Sequence of chain 1.A:
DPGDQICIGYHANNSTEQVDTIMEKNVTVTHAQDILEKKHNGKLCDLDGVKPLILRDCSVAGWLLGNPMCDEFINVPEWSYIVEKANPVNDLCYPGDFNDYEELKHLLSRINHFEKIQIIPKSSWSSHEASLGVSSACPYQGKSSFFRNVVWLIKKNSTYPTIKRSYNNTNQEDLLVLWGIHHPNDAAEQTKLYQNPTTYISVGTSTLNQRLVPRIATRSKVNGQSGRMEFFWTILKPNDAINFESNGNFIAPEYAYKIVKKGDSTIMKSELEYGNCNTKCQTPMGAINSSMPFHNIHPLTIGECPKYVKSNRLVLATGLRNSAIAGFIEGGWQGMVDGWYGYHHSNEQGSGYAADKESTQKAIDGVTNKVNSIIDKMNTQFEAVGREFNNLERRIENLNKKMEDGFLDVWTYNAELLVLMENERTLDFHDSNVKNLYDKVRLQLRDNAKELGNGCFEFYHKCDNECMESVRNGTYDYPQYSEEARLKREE

This protein binds this small molecule.
Small molecule (SMILES): CC(=O)N[C@@H]1[C@@H](O)[C@H](O)[C@@H](CO)O[C@H]1O

Binding-site contacts:
Ligand atom O7 contacts residue LYS37 of chain 1.A at 4.5 Å.
Ligand atom C7 contacts residue ASN38 of chain 1.A at 3.4 Å.
Ligand atom O5 contacts residue GLN30 of chain 1.A at 4.3 Å.
Ligand atom C3 contacts residue ASN38 of chain 1.A at 3.8 Å.
Ligand atom C1 contacts residue ASN38 of chain 1.A at 1.4 Å.
Ligand atom C8 contacts residue LYS37 of chain 1.A at 4.5 Å.
Ligand atom C4 contacts residue ASN38 of chain 1.A at 4.3 Å.
Ligand atom O5 contacts residue ASN38 of chain 1.A at 2.4 Å (h-bond).
Ligand atom N2 contacts residue ASN38 of chain 1.A at 2.9 Å (h-bond).
Ligand atom O7 contacts residue ASN38 of chain 1.A at 3.6 Å (h-bond).
Ligand atom C2 contacts residue ASN38 of chain 1.A at 2.5 Å.
Ligand atom C5 contacts residue ASN38 of chain 1.A at 3.7 Å.